Binding-site contacts:
Ligand atom O4' contacts residue TRP47 of chain 25.E at 4.0 Å.
Ligand atom N3 contacts residue TRP47 of chain 25.E at 3.9 Å.
Ligand atom N7 contacts residue LYS143 of chain 25.E at 3.7 Å.
Ligand atom C1' contacts residue LYS143 of chain 25.E at 4.0 Å.
Ligand atom O4' contacts residue GLU140 of chain 25.E at 4.1 Å.
Ligand atom N1 contacts residue TRP47 of chain 25.E at 3.8 Å.
Ligand atom N9 contacts residue LYS143 of chain 25.E at 3.8 Å.
Ligand atom C2' contacts residue GLU140 of chain 25.E at 3.5 Å.
Ligand atom O2' contacts residue GLU140 of chain 25.E at 3.0 Å (salt-bridge).
Ligand atom C8 contacts residue LYS143 of chain 25.E at 2.8 Å.
Ligand atom OP1 contacts residue LYS45 of chain 54.F at 4.3 Å.
Ligand atom C2 contacts residue TRP47 of chain 25.E at 3.8 Å (hydrophobic).
Ligand atom C8 contacts residue TRP47 of chain 25.E at 4.0 Å (hydrophobic).
Ligand atom N7 contacts residue TRP47 of chain 25.E at 4.0 Å.
Ligand atom C1' contacts residue TRP47 of chain 25.E at 4.3 Å (hydrophobic).
Ligand atom N9 contacts residue GLU140 of chain 25.E at 4.1 Å.
Ligand atom N6 contacts residue TRP47 of chain 25.E at 4.2 Å.
Ligand atom O4' contacts residue LYS143 of chain 25.E at 4.2 Å.
Ligand atom C2' contacts residue LYS143 of chain 25.E at 4.5 Å.
Ligand atom C5 contacts residue TRP47 of chain 25.E at 4.0 Å (hydrophobic).
Ligand atom C8 contacts residue GLU140 of chain 25.E at 4.1 Å.
Ligand atom C4 contacts residue TRP47 of chain 25.E at 3.9 Å (hydrophobic).
Ligand atom C6 contacts residue TRP47 of chain 25.E at 3.9 Å (hydrophobic).
Ligand atom N9 contacts residue TRP47 of chain 25.E at 4.0 Å.
Ligand atom C1' contacts residue GLU140 of chain 25.E at 3.2 Å.

Sequence of chain 25.E:
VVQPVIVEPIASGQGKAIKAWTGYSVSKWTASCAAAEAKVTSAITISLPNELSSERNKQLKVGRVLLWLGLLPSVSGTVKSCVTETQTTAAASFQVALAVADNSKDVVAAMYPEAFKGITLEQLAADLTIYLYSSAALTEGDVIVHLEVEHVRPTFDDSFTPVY

A protein and the small-molecule ligand that binds it are described below.
Small molecule (SMILES): Nc1ncnc2c1ncn2[C@@H]1O[C@H](COP(=O)=O)[C@@H](O[P](=O)(O)OC[C@H]2O[C@@H](n3ccc(=O)[nH]c3=O)[C@H](O)[C@@H]2O)[C@H]1O

Sequence of chain 54.F:
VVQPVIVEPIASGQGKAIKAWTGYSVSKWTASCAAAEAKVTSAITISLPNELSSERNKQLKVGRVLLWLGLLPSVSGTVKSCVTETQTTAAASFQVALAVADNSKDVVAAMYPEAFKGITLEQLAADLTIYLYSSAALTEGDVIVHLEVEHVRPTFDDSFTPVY